This small molecule binds to this protein.
Small molecule (SMILES): CC(C)[C@H](NC(=O)[C@@H](NC(=O)[C@H](C)NC(=O)[C@@H]1CCCN1C(=O)[C@@H](N)Cc1ccccc1)[C@@H](C)OP(=O)(O)O)C(=O)O

Binding-site contacts:
Ligand atom O contacts residue LEU179 of chain 2.A at 3.4 Å.
Ligand atom CA contacts residue ASN180 of chain 2.A at 3.2 Å.
Ligand atom C contacts residue ASN231 of chain 2.A at 3.7 Å.
Ligand atom P contacts residue ARG134 of chain 2.A at 3.8 Å.
Ligand atom CG2 contacts residue GLY176 of chain 2.A at 3.5 Å.
Ligand atom CB contacts residue ASN231 of chain 2.A at 3.7 Å.
Ligand atom C contacts residue LYS127 of chain 2.A at 3.6 Å.
Ligand atom O contacts residue LYS127 of chain 2.A at 2.7 Å (salt-bridge).
Ligand atom O contacts residue ASN231 of chain 2.A at 3.0 Å (h-bond).
Ligand atom O1P contacts residue ARG61 of chain 2.A at 2.9 Å (salt-bridge).
Ligand atom O2P contacts residue ARG61 of chain 2.A at 2.9 Å (salt-bridge).
Ligand atom P contacts residue ARG61 of chain 2.A at 3.6 Å.
Ligand atom CA contacts residue ASN231 of chain 2.A at 3.5 Å.
Ligand atom CG2 contacts residue ASN180 of chain 2.A at 3.6 Å.
Ligand atom N contacts residue ASN180 of chain 2.A at 3.0 Å (h-bond).
Ligand atom O contacts residue VAL183 of chain 2.A at 3.5 Å.
Ligand atom CB contacts residue ASN180 of chain 2.A at 3.3 Å.
Ligand atom CG2 contacts residue GEH1 of chain 2.D at 3.9 Å.
Ligand atom CB contacts residue ASN231 of chain 2.A at 3.5 Å.
Ligand atom O contacts residue ASN180 of chain 2.A at 2.8 Å (h-bond).
Ligand atom P contacts residue TYR135 of chain 2.A at 3.8 Å.
Ligand atom OXT contacts residue GEH1 of chain 2.D at 3.7 Å.
Ligand atom CA contacts residue ASN231 of chain 2.A at 3.8 Å.
Ligand atom CG1 contacts residue LEU227 of chain 2.A at 3.5 Å (hydrophobic).
Ligand atom CG2 contacts residue VAL183 of chain 2.A at 3.7 Å (hydrophobic).
Ligand atom CG contacts residue GLU187 of chain 2.A at 3.5 Å.
Ligand atom O2P contacts residue ARG134 of chain 2.A at 2.8 Å (salt-bridge).
Ligand atom CA contacts residue LEU179 of chain 2.A at 3.8 Å (hydrophobic).
Ligand atom C contacts residue ASN180 of chain 2.A at 3.6 Å.
Ligand atom O contacts residue LYS54 of chain 2.A at 3.5 Å (salt-bridge).
Ligand atom O1P contacts residue LYS54 of chain 2.A at 3.4 Å (salt-bridge).
Ligand atom O3P contacts residue ARG134 of chain 2.A at 2.9 Å (salt-bridge).
Ligand atom CG contacts residue VAL183 of chain 2.A at 3.8 Å (hydrophobic).
Ligand atom O3P contacts residue TYR135 of chain 2.A at 2.5 Å (h-bond).
Ligand atom CG2 contacts residue ARG134 of chain 2.A at 3.8 Å.
Ligand atom CD contacts residue GLU187 of chain 2.A at 3.1 Å.
Ligand atom CB contacts residue VAL183 of chain 2.A at 3.9 Å (hydrophobic).
Ligand atom CB contacts residue ARG65 of chain 2.A at 3.8 Å.
Ligand atom N contacts residue ASN231 of chain 2.A at 2.8 Å (h-bond).
Ligand atom OXT contacts residue LYS127 of chain 2.A at 3.8 Å.

Sequence of chain 2.A:
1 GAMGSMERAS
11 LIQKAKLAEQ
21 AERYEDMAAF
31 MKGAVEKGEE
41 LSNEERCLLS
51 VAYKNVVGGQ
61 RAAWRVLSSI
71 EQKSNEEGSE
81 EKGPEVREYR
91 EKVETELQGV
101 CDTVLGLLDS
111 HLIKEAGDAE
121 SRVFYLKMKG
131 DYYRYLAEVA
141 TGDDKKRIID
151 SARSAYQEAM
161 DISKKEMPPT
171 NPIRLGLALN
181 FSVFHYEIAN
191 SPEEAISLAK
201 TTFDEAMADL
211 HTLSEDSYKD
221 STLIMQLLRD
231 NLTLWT